Sequence of chain 1.A:
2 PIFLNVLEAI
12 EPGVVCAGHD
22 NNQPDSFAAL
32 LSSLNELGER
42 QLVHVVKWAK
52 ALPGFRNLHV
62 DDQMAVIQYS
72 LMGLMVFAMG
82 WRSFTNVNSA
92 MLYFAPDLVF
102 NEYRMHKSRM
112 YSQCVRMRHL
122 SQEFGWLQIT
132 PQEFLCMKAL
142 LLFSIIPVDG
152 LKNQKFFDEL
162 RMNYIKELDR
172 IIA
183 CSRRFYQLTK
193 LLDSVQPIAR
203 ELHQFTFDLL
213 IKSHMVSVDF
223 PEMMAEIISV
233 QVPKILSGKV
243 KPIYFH

This protein binds this small molecule.
Small molecule (SMILES): CC(C)C[C@H](NC(=O)[C@@H](NC(=O)[C@@H](N)CC(=O)O)[C@@H](C)O)C(=O)N[C@@H](Cc1ccccc1)C(=O)N[C@@H](CO)C(=O)N[C@@H](CCC(N)=O)C(=O)N[C@@H](CC1=NC=NC1)C(=O)N[C@H](C=O)Cc1ccc(O)cc1

Binding-site contacts:
Ligand atom CE2 contacts residue MET65 of chain 1.A at 3.6 Å (hydrophobic).
Ligand atom CZ contacts residue LYS51 of chain 1.A at 3.6 Å.
Ligand atom OH contacts residue LYS51 of chain 1.A at 3.3 Å.
Ligand atom CE1 contacts residue LYS51 of chain 1.A at 3.8 Å.
Ligand atom CB contacts residue GLU228 of chain 1.A at 3.7 Å.
Ligand atom CG contacts residue MET65 of chain 1.A at 3.7 Å (hydrophobic).
Ligand atom CD2 contacts residue VAL47 of chain 1.A at 3.8 Å (hydrophobic).
Ligand atom CZ contacts residue VAL47 of chain 1.A at 3.8 Å (hydrophobic).
Ligand atom CA contacts residue GLU228 of chain 1.A at 3.6 Å.
Ligand atom CG contacts residue GLU228 of chain 1.A at 3.8 Å.
Ligand atom CB contacts residue MET65 of chain 1.A at 3.8 Å (hydrophobic).
Ligand atom CZ contacts residue GLN64 of chain 1.A at 3.4 Å.
Ligand atom CE2 contacts residue LYS51 of chain 1.A at 3.6 Å.
Ligand atom CG contacts residue GLN69 of chain 1.A at 3.7 Å.
Ligand atom OH contacts residue PHE56 of chain 1.A at 3.3 Å.
Ligand atom O contacts residue MET225 of chain 1.A at 3.8 Å.
Ligand atom OH contacts residue GLN64 of chain 1.A at 2.5 Å (h-bond).
Ligand atom CD1 contacts residue GLU224 of chain 1.A at 3.5 Å.
Ligand atom N contacts residue GLU228 of chain 1.A at 2.5 Å (salt-bridge).
Ligand atom CD1 contacts residue MET65 of chain 1.A at 3.6 Å (hydrophobic).
Ligand atom CE2 contacts residue ILE68 of chain 1.A at 3.6 Å (hydrophobic).
Ligand atom CB contacts residue MET65 of chain 1.A at 3.7 Å (hydrophobic).
Ligand atom CB contacts residue GLN69 of chain 1.A at 3.7 Å.
Ligand atom O contacts residue LYS51 of chain 1.A at 3.1 Å (salt-bridge).
Ligand atom CA contacts residue GLU228 of chain 1.A at 3.4 Å.
Ligand atom CE1 contacts residue GLN64 of chain 1.A at 3.4 Å.
Ligand atom CE1 contacts residue LEU43 of chain 1.A at 3.9 Å (hydrophobic).
Ligand atom OG1 contacts residue GLU228 of chain 1.A at 3.3 Å (salt-bridge).
Ligand atom CE2 contacts residue GLN69 of chain 1.A at 3.8 Å.
Ligand atom CA contacts residue MET65 of chain 1.A at 3.6 Å (hydrophobic).
Ligand atom C contacts residue GLU228 of chain 1.A at 3.5 Å.
Ligand atom CD1 contacts residue MET225 of chain 1.A at 3.8 Å (hydrophobic).
Ligand atom CG2 contacts residue GLU228 of chain 1.A at 3.5 Å.
Ligand atom CE1 contacts residue VAL47 of chain 1.A at 3.8 Å (hydrophobic).
Ligand atom CD2 contacts residue GLN69 of chain 1.A at 3.4 Å.
Ligand atom CB contacts residue MET225 of chain 1.A at 3.8 Å (hydrophobic).
Ligand atom CE2 contacts residue VAL47 of chain 1.A at 3.9 Å (hydrophobic).
Ligand atom CB contacts residue GLU228 of chain 1.A at 3.8 Å.
Ligand atom N contacts residue GLU228 of chain 1.A at 3.1 Å (salt-bridge).
Ligand atom CB contacts residue GLU228 of chain 1.A at 3.2 Å.